A small-molecule ligand and the protein it binds are described below.
Small molecule (SMILES): CC(=O)N[C@H]1[C@H](O[C@H]2[C@H](O)[C@@H](NC(C)=O)CO[C@@H]2CO)O[C@H](CO)[C@@H](O)[C@@H]1O

Binding-site contacts:
Ligand atom O5 contacts residue GLN802 of chain 1.B at 4.5 Å.
Ligand atom C5 contacts residue GLN802 of chain 1.B at 4.0 Å.
Ligand atom C4 contacts residue ASN799 of chain 1.B at 4.2 Å.
Ligand atom C6 contacts residue GLN802 of chain 1.B at 4.0 Å.
Ligand atom N2 contacts residue ASN799 of chain 1.B at 3.0 Å (h-bond).
Ligand atom C5 contacts residue ASN799 of chain 1.B at 3.7 Å.
Ligand atom C2 contacts residue ASN799 of chain 1.B at 2.5 Å.
Ligand atom O5 contacts residue ASN799 of chain 1.B at 2.3 Å (h-bond).
Ligand atom O6 contacts residue GLN802 of chain 1.B at 3.6 Å.
Ligand atom O7 contacts residue ASN799 of chain 1.B at 3.5 Å (h-bond).
Ligand atom C1 contacts residue ASN799 of chain 1.B at 1.5 Å.
Ligand atom C7 contacts residue ASN799 of chain 1.B at 3.5 Å.
Ligand atom O5 contacts residue SER801 of chain 1.B at 3.6 Å.
Ligand atom C5 contacts residue SER801 of chain 1.B at 3.9 Å.
Ligand atom C1 contacts residue SER801 of chain 1.B at 3.4 Å.
Ligand atom C3 contacts residue ASN799 of chain 1.B at 3.8 Å.

Sequence of chain 1.B:
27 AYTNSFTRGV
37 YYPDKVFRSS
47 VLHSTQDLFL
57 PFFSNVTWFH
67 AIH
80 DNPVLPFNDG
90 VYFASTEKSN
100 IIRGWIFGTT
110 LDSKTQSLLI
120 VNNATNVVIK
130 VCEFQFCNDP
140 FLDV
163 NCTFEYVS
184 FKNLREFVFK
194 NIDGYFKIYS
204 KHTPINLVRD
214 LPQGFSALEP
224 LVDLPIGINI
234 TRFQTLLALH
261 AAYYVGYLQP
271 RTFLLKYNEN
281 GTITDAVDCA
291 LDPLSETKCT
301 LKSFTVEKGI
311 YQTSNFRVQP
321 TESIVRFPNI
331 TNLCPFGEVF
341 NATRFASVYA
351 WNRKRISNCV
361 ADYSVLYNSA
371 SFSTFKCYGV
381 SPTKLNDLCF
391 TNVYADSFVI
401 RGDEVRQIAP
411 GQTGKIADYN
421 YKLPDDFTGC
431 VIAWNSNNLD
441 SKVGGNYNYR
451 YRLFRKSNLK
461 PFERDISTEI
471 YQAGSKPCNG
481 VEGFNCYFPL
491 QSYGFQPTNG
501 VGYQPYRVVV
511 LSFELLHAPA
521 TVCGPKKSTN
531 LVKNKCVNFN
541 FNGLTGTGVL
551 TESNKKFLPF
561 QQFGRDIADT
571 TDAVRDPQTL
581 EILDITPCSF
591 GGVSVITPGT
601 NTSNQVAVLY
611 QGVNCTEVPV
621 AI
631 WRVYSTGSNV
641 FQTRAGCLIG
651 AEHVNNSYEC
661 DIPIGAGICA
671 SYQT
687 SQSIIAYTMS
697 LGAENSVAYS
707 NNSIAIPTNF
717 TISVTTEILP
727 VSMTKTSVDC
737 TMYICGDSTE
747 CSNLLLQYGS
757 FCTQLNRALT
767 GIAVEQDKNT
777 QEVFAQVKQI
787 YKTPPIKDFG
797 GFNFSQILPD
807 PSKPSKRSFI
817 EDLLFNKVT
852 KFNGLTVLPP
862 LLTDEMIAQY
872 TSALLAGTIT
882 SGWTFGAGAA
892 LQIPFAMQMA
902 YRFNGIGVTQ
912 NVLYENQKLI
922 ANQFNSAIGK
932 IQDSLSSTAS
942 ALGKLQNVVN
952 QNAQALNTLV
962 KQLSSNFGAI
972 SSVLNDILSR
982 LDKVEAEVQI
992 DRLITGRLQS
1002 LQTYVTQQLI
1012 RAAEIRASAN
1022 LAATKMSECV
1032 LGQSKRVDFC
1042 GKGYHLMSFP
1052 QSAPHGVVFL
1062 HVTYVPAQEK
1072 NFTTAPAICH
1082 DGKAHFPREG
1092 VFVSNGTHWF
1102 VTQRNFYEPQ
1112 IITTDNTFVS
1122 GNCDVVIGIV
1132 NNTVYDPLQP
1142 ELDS